Sequence of chain 1.B:
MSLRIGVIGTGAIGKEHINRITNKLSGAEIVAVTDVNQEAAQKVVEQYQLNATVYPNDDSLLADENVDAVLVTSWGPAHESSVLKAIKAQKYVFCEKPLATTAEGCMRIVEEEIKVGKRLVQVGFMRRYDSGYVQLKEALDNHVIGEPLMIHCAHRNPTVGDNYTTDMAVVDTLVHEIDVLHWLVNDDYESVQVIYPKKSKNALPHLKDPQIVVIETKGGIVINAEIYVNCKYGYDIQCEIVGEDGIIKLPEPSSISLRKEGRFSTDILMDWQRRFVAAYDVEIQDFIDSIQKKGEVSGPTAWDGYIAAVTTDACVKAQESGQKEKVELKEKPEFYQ

A protein and the small-molecule ligand that binds it are described below.
Small molecule (SMILES): O=C1[C@@H](O)[C@H](O)C(O)[C@H](O)[C@H]1O

Binding-site contacts:
Ligand atom C3 contacts residue HIS155 of chain 1.B at 4.1 Å.
Ligand atom O1 contacts residue LYS97 of chain 1.B at 3.9 Å.
Ligand atom C4 contacts residue TYR235 of chain 1.B at 3.7 Å (hydrophobic).
Ligand atom C3 contacts residue HIS176 of chain 1.B at 3.4 Å.
Ligand atom C1 contacts residue ASP172 of chain 1.B at 3.9 Å.
Ligand atom C5 contacts residue TRP272 of chain 1.B at 4.0 Å (hydrophobic).
Ligand atom O1 contacts residue NAI1 of chain 1.E at 3.7 Å.
Ligand atom O4 contacts residue HIS155 of chain 1.B at 2.8 Å (h-bond).
Ligand atom O3 contacts residue ARG127 of chain 1.B at 3.6 Å (salt-bridge).
Ligand atom O6 contacts residue NAI1 of chain 1.E at 2.4 Å (h-bond).
Ligand atom O2 contacts residue THR173 of chain 1.B at 4.2 Å.
Ligand atom O4 contacts residue TYR235 of chain 1.B at 2.4 Å (h-bond).
Ligand atom O5 contacts residue ASN157 of chain 1.B at 3.1 Å (h-bond).
Ligand atom C2 contacts residue HIS176 of chain 1.B at 3.0 Å.
Ligand atom C6 contacts residue NAI1 of chain 1.E at 3.0 Å.
Ligand atom O2 contacts residue ASP172 of chain 1.B at 3.0 Å (salt-bridge).
Ligand atom C4 contacts residue HIS155 of chain 1.B at 3.2 Å.
Ligand atom O1 contacts residue THR173 of chain 1.B at 4.2 Å.
Ligand atom C5 contacts residue HIS155 of chain 1.B at 4.2 Å.
Ligand atom O1 contacts residue ASP172 of chain 1.B at 2.9 Å (salt-bridge).
Ligand atom C2 contacts residue NAI1 of chain 1.E at 3.7 Å.
Ligand atom C2 contacts residue LYS97 of chain 1.B at 4.3 Å.
Ligand atom O3 contacts residue TYR235 of chain 1.B at 4.0 Å.
Ligand atom O3 contacts residue HIS155 of chain 1.B at 3.6 Å.
Ligand atom O4 contacts residue TRP272 of chain 1.B at 4.3 Å.
Ligand atom O2 contacts residue NAI1 of chain 1.E at 4.2 Å.
Ligand atom O5 contacts residue TYR235 of chain 1.B at 3.4 Å.
Ligand atom O3 contacts residue HIS176 of chain 1.B at 2.7 Å.
Ligand atom C1 contacts residue NAI1 of chain 1.E at 3.0 Å.
Ligand atom C6 contacts residue THR173 of chain 1.B at 4.3 Å.
Ligand atom O2 contacts residue HIS176 of chain 1.B at 2.1 Å (h-bond).
Ligand atom C3 contacts residue TYR235 of chain 1.B at 4.2 Å (hydrophobic).
Ligand atom O4 contacts residue ARG127 of chain 1.B at 4.2 Å.
Ligand atom O5 contacts residue NAI1 of chain 1.E at 4.2 Å.
Ligand atom O5 contacts residue HIS155 of chain 1.B at 4.2 Å.
Ligand atom C5 contacts residue NAI1 of chain 1.E at 3.4 Å.
Ligand atom O2 contacts residue LYS97 of chain 1.B at 3.4 Å.
Ligand atom O5 contacts residue TRP272 of chain 1.B at 3.8 Å.
Ligand atom C5 contacts residue TYR235 of chain 1.B at 4.1 Å (hydrophobic).
Ligand atom C2 contacts residue ASP172 of chain 1.B at 3.8 Å.